The small molecule below binds the protein below.
Small molecule (SMILES): Nc1ccn([C@H]2C[C@H](O)[C@@H](CO)O2)c(=O)n1

Sequence of chain 1.B:
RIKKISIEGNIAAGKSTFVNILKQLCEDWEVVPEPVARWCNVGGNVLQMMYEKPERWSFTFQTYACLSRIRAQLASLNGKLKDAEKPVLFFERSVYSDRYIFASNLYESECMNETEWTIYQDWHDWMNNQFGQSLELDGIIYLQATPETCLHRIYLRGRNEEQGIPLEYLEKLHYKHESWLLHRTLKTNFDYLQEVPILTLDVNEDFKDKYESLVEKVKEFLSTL

Binding-site contacts:
Ligand atom C4' contacts residue GLU200 of chain 1.B at 3.7 Å.
Ligand atom N1 contacts residue PHE99 of chain 1.B at 4.0 Å.
Ligand atom O3' contacts residue ILE33 of chain 1.B at 4.0 Å.
Ligand atom O5' contacts residue GLU56 of chain 1.B at 2.6 Å (salt-bridge).
Ligand atom C5' contacts residue GLU56 of chain 1.B at 3.4 Å.
Ligand atom O4' contacts residue TRP61 of chain 1.B at 3.4 Å.
Ligand atom C2' contacts residue TYR89 of chain 1.B at 3.5 Å (hydrophobic).
Ligand atom O3' contacts residue TYR89 of chain 1.B at 2.6 Å (h-bond).
Ligand atom C2 contacts residue PHE99 of chain 1.B at 3.4 Å (hydrophobic).
Ligand atom C4 contacts residue ASP136 of chain 1.B at 3.8 Å.
Ligand atom C1' contacts residue TYR89 of chain 1.B at 4.0 Å (hydrophobic).
Ligand atom N1 contacts residue PHE140 of chain 1.B at 4.0 Å.
Ligand atom O2 contacts residue MET88 of chain 1.B at 3.5 Å.
Ligand atom N4 contacts residue ASP136 of chain 1.B at 2.9 Å (salt-bridge).
Ligand atom C4 contacts residue PHE99 of chain 1.B at 4.0 Å (hydrophobic).
Ligand atom C4 contacts residue GLN100 of chain 1.B at 4.0 Å.
Ligand atom O3' contacts residue GLU200 of chain 1.B at 2.6 Å (salt-bridge).
Ligand atom C5 contacts residue ASP136 of chain 1.B at 3.9 Å.
Ligand atom O2 contacts residue PHE99 of chain 1.B at 3.6 Å.
Ligand atom N4 contacts residue GLN100 of chain 1.B at 3.1 Å (h-bond).
Ligand atom C5' contacts residue ARG197 of chain 1.B at 3.8 Å.
Ligand atom O4' contacts residue LEU85 of chain 1.B at 3.8 Å.
Ligand atom C3' contacts residue TYR89 of chain 1.B at 3.6 Å (hydrophobic).
Ligand atom C6 contacts residue TRP61 of chain 1.B at 3.7 Å (hydrophobic).
Ligand atom N3 contacts residue PHE140 of chain 1.B at 3.4 Å.
Ligand atom C6 contacts residue ARG131 of chain 1.B at 3.8 Å.
Ligand atom N4 contacts residue PHE140 of chain 1.B at 3.5 Å.
Ligand atom C3' contacts residue GLU200 of chain 1.B at 3.2 Å.
Ligand atom C6 contacts residue GLU56 of chain 1.B at 3.8 Å.
Ligand atom O2 contacts residue GLN100 of chain 1.B at 4.0 Å.
Ligand atom O5' contacts residue ARG131 of chain 1.B at 3.0 Å (salt-bridge).
Ligand atom C2' contacts residue ILE33 of chain 1.B at 3.8 Å (hydrophobic).
Ligand atom C5 contacts residue ARG107 of chain 1.B at 4.0 Å.
Ligand atom O2 contacts residue PHE140 of chain 1.B at 3.5 Å.
Ligand atom C4 contacts residue PHE140 of chain 1.B at 3.5 Å (hydrophobic).
Ligand atom N3 contacts residue PHE99 of chain 1.B at 3.4 Å.
Ligand atom C2 contacts residue PHE140 of chain 1.B at 3.4 Å (hydrophobic).
Ligand atom C5' contacts residue VAL58 of chain 1.B at 3.5 Å (hydrophobic).
Ligand atom N3 contacts residue GLN100 of chain 1.B at 3.3 Å (h-bond).
Ligand atom C5 contacts residue GLU56 of chain 1.B at 3.9 Å.